Sequence of chain 42.A:
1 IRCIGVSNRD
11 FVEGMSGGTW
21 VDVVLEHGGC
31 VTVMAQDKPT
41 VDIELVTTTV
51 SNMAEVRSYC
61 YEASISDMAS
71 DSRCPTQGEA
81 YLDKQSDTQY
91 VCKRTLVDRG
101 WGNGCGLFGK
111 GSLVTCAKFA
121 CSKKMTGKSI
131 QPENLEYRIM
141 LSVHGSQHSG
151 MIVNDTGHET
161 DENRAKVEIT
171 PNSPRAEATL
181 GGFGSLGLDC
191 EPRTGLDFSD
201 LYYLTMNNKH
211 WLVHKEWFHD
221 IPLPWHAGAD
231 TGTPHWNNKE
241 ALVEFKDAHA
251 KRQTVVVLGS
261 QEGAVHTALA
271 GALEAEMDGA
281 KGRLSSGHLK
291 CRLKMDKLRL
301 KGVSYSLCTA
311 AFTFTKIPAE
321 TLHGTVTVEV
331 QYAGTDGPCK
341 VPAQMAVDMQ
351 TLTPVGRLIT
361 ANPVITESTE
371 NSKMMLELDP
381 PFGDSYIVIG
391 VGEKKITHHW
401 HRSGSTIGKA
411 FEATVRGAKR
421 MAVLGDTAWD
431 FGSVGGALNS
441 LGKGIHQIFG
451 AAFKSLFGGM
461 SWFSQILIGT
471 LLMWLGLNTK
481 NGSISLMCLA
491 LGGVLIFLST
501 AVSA

Binding-site contacts:
Ligand atom C3 contacts residue THR156 of chain 42.A at 4.5 Å.
Ligand atom O5 contacts residue MET151 of chain 42.A at 3.9 Å.
Ligand atom O5 contacts residue ASN154 of chain 42.A at 2.3 Å (h-bond).
Ligand atom C1 contacts residue ASN154 of chain 42.A at 1.4 Å.
Ligand atom C1 contacts residue THR156 of chain 42.A at 3.2 Å.
Ligand atom C8 contacts residue ASN154 of chain 42.A at 2.8 Å.
Ligand atom C7 contacts residue ASN154 of chain 42.A at 3.3 Å.
Ligand atom O6 contacts residue MET151 of chain 42.A at 4.0 Å.
Ligand atom N2 contacts residue ASN154 of chain 42.A at 2.9 Å (h-bond).
Ligand atom C2 contacts residue THR156 of chain 42.A at 4.2 Å.
Ligand atom N2 contacts residue THR156 of chain 42.A at 4.3 Å.
Ligand atom C5 contacts residue THR156 of chain 42.A at 4.1 Å.
Ligand atom C3 contacts residue ASN154 of chain 42.A at 3.8 Å.
Ligand atom C5 contacts residue ASN154 of chain 42.A at 3.7 Å.
Ligand atom C2 contacts residue ASN154 of chain 42.A at 2.5 Å.
Ligand atom C4 contacts residue ASN154 of chain 42.A at 4.3 Å.
Ligand atom O7 contacts residue ASN154 of chain 42.A at 4.3 Å.
Ligand atom O5 contacts residue THR156 of chain 42.A at 3.9 Å.
Ligand atom C6 contacts residue MET151 of chain 42.A at 4.0 Å (hydrophobic).

The small molecule below binds the protein below.
Small molecule (SMILES): CC(=O)N[C@@H]1[C@@H](O)[C@H](O)[C@@H](CO)O[C@H]1O